Binding-site contacts:
Ligand atom P1 contacts residue ARG401 of chain 1.D at 3.7 Å.
Ligand atom O1 contacts residue GLY118 of chain 1.D at 4.2 Å.
Ligand atom O2 contacts residue MET94 of chain 1.D at 4.1 Å.
Ligand atom O4 contacts residue THR93 of chain 1.D at 3.5 Å (h-bond).
Ligand atom O1 contacts residue ARG95 of chain 1.D at 4.1 Å.
Ligand atom O2 contacts residue ARG401 of chain 1.D at 2.6 Å (salt-bridge).
Ligand atom P1 contacts residue ARG95 of chain 1.D at 3.9 Å.
Ligand atom P1 contacts residue MET94 of chain 1.D at 4.3 Å.
Ligand atom O3 contacts residue ARG95 of chain 1.D at 2.7 Å (salt-bridge).
Ligand atom C3 contacts residue CYS119 of chain 1.D at 3.2 Å (hydrophobic).
Ligand atom C1 contacts residue ARG401 of chain 1.D at 4.4 Å.
Ligand atom C1 contacts residue ARG124 of chain 1.D at 4.4 Å.
Ligand atom O3 contacts residue ARG401 of chain 1.D at 4.4 Å.
Ligand atom C2 contacts residue ARG124 of chain 1.D at 4.3 Å.
Ligand atom P1 contacts residue THR93 of chain 1.D at 4.3 Å.
Ligand atom O3 contacts residue THR93 of chain 1.D at 4.2 Å.
Ligand atom C2 contacts residue CYS119 of chain 1.D at 2.8 Å (hydrophobic).
Ligand atom O3 contacts residue MET94 of chain 1.D at 3.5 Å.
Ligand atom O2 contacts residue ARG95 of chain 1.D at 3.8 Å.
Ligand atom O4 contacts residue MET94 of chain 1.D at 4.5 Å.
Ligand atom C3 contacts residue ARG124 of chain 1.D at 3.7 Å.
Ligand atom O1 contacts residue CYS119 of chain 1.D at 2.9 Å (h-bond).
Ligand atom C1 contacts residue CYS119 of chain 1.D at 2.6 Å (hydrophobic).
Ligand atom C3 contacts residue ARG401 of chain 1.D at 4.5 Å.
Ligand atom C2 contacts residue ARG95 of chain 1.D at 4.1 Å.
Ligand atom O4 contacts residue ARG401 of chain 1.D at 2.9 Å (salt-bridge).
Ligand atom O1 contacts residue ALA120 of chain 1.D at 4.5 Å.
Ligand atom O2 contacts residue THR93 of chain 1.D at 4.4 Å.

The small molecule below binds the protein below.
Small molecule (SMILES): CC[C@H](O)P(=O)(O)O

Sequence of chain 1.D:
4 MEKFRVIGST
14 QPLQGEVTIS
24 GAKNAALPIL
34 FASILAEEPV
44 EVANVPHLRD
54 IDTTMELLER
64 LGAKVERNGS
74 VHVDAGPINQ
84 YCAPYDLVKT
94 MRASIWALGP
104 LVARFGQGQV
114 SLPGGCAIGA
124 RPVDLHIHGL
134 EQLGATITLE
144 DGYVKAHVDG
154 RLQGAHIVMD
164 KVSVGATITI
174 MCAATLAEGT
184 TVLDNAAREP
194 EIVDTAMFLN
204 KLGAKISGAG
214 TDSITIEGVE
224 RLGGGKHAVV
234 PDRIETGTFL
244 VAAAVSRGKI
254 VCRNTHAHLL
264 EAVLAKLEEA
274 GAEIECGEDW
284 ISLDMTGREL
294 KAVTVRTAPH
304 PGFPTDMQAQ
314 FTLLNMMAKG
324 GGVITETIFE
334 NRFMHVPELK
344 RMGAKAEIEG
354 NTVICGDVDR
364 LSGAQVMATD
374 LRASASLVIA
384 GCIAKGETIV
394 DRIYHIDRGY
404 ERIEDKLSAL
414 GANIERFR